Sequence of chain 1.A:
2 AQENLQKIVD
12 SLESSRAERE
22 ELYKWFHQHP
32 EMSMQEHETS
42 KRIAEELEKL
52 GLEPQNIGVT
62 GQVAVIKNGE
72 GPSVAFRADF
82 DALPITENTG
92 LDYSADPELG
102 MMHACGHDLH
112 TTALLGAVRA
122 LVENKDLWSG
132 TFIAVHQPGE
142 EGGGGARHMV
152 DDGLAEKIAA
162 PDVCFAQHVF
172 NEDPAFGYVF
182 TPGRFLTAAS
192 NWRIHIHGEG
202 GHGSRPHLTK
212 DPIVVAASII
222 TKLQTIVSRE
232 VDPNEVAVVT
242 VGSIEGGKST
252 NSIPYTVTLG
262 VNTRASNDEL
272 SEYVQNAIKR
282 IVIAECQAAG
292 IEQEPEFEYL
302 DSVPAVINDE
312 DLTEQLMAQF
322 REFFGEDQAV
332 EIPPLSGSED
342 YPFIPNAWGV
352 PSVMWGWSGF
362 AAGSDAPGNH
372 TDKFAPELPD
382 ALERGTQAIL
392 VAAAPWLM

Binding-site contacts:
Ligand atom C17 contacts residue GLU142 of chain 1.B at 3.5 Å.
Ligand atom O15 contacts residue GLU141 of chain 1.B at 2.6 Å (salt-bridge).
Ligand atom C16 contacts residue GLU141 of chain 1.B at 3.1 Å.
Ligand atom C11 contacts residue HIS169 of chain 1.B at 3.4 Å.
Ligand atom O15 contacts residue ZN1 of chain 1.K at 2.0 Å.
Ligand atom C30 contacts residue GLY338 of chain 1.B at 3.4 Å.
Ligand atom C18 contacts residue ASN252 of chain 1.A at 3.5 Å.
Ligand atom N25 contacts residue ASP302 of chain 1.B at 3.2 Å (salt-bridge).
Ligand atom C11 contacts residue SER339 of chain 1.B at 3.6 Å.
Ligand atom C17 contacts residue ASN252 of chain 1.A at 3.6 Å.
Ligand atom N25 contacts residue GLY143 of chain 1.B at 3.6 Å (h-bond).
Ligand atom C30 contacts residue SER205 of chain 1.A at 3.2 Å.
Ligand atom O14 contacts residue HIS371 of chain 1.B at 3.4 Å (h-bond).
Ligand atom O14 contacts residue ZN1 of chain 1.J at 2.4 Å.
Ligand atom C18 contacts residue ARG265 of chain 1.B at 3.3 Å.
Ligand atom N25 contacts residue GLU141 of chain 1.B at 3.1 Å (salt-bridge).
Ligand atom O19 contacts residue ASN252 of chain 1.A at 2.8 Å (h-bond).
Ligand atom O15 contacts residue GLU142 of chain 1.B at 3.3 Å (salt-bridge).
Ligand atom O15 contacts residue HIS108 of chain 1.B at 3.4 Å (h-bond).
Ligand atom P13 contacts residue ZN1 of chain 1.K at 3.1 Å.
Ligand atom C30 contacts residue ARG206 of chain 1.A at 3.6 Å.
Ligand atom P13 contacts residue ZN1 of chain 1.J at 3.1 Å.
Ligand atom C28 contacts residue ARG206 of chain 1.A at 3.7 Å.
Ligand atom O15 contacts residue HIS169 of chain 1.B at 3.5 Å (h-bond).
Ligand atom O24 contacts residue VAL304 of chain 1.B at 3.7 Å.
Ligand atom C16 contacts residue SER339 of chain 1.B at 3.0 Å.
Ligand atom C11 contacts residue ZN1 of chain 1.K at 3.5 Å.
Ligand atom C10 contacts residue HIS203 of chain 1.A at 3.7 Å.
Ligand atom O14 contacts residue CYS106 of chain 1.B at 3.6 Å.
Ligand atom C18 contacts residue HIS203 of chain 1.A at 3.6 Å.
Ligand atom P13 contacts residue GLU141 of chain 1.B at 3.7 Å.
Ligand atom O20 contacts residue HIS203 of chain 1.A at 3.1 Å.
Ligand atom C29 contacts residue ARG206 of chain 1.A at 3.3 Å.
Ligand atom O15 contacts residue CYS106 of chain 1.B at 3.5 Å (h-bond).
Ligand atom O20 contacts residue SER339 of chain 1.B at 3.4 Å (h-bond).
Ligand atom C21 contacts residue GLU141 of chain 1.B at 3.4 Å.
Ligand atom O20 contacts residue ARG265 of chain 1.B at 2.6 Å (salt-bridge).
Ligand atom O14 contacts residue HIS203 of chain 1.A at 2.7 Å (h-bond).
Ligand atom O19 contacts residue ARG265 of chain 1.B at 2.7 Å (salt-bridge).
Ligand atom O15 contacts residue ZN1 of chain 1.J at 2.9 Å.

The protein below binds the small molecule below.
Small molecule (SMILES): C[C@@H](CCc1ccccc1)CCP(=O)(O)C[C@@H](CCC(N)=O)C(=O)O

Sequence of chain 1.B:
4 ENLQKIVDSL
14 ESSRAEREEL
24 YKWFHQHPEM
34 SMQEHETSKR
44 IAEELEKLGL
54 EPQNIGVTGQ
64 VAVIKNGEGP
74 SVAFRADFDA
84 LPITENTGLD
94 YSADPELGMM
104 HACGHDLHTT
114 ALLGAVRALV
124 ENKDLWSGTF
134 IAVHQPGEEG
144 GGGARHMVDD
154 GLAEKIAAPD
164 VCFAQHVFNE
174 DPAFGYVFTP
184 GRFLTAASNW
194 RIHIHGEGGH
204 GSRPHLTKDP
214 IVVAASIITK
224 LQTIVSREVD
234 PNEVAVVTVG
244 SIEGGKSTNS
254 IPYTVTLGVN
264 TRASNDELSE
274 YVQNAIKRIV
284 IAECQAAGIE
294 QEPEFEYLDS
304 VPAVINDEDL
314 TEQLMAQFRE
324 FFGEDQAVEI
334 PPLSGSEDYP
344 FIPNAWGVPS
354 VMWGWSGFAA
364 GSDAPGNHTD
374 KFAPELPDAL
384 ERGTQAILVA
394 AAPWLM